Sequence of chain 1.H:
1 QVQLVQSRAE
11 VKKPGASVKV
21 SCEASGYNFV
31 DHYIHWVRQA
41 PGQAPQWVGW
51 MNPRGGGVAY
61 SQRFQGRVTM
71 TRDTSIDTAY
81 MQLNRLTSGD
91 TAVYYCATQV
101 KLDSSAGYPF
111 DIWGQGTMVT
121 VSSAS

Binding-site contacts:
Ligand atom O6 contacts residue ASN406 of chain 1.B at 3.6 Å.
Ligand atom C6 contacts residue ARG63 of chain 1.H at 3.8 Å.
Ligand atom C1 contacts residue GLN62 of chain 1.H at 4.0 Å.
Ligand atom C2 contacts residue GLN62 of chain 1.H at 3.2 Å.
Ligand atom O6 contacts residue GLN62 of chain 1.H at 3.8 Å.
Ligand atom C1 contacts residue ASN406 of chain 1.B at 1.6 Å.
Ligand atom O7 contacts residue GLN62 of chain 1.H at 3.9 Å.
Ligand atom O7 contacts residue GLU407 of chain 1.B at 3.8 Å.
Ligand atom N2 contacts residue GLY399 of chain 1.B at 4.0 Å.
Ligand atom C2 contacts residue ASN406 of chain 1.B at 3.1 Å.
Ligand atom N2 contacts residue GLN62 of chain 1.H at 2.7 Å (h-bond).
Ligand atom C6 contacts residue ASN406 of chain 1.B at 4.0 Å.
Ligand atom O3 contacts residue ARG67 of chain 1.H at 3.7 Å.
Ligand atom O7 contacts residue GLY399 of chain 1.B at 3.8 Å.
Ligand atom O7 contacts residue ARG300 of chain 1.B at 3.9 Å.
Ligand atom C8 contacts residue ASN406 of chain 1.B at 4.0 Å.
Ligand atom O6 contacts residue ARG63 of chain 1.H at 3.6 Å.
Ligand atom C3 contacts residue GLN62 of chain 1.H at 4.1 Å.
Ligand atom O7 contacts residue ALA400 of chain 1.B at 3.0 Å.
Ligand atom O3 contacts residue GLN62 of chain 1.H at 3.8 Å.
Ligand atom C7 contacts residue GLN62 of chain 1.H at 3.7 Å.
Ligand atom O5 contacts residue ASN406 of chain 1.B at 2.3 Å (h-bond).
Ligand atom C7 contacts residue ALA400 of chain 1.B at 3.9 Å (hydrophobic).
Ligand atom C3 contacts residue ARG63 of chain 1.H at 3.6 Å.
Ligand atom C7 contacts residue ASN406 of chain 1.B at 3.7 Å.
Ligand atom C3 contacts residue ASN406 of chain 1.B at 4.1 Å.
Ligand atom C3 contacts residue SER404 of chain 1.B at 4.1 Å.
Ligand atom C7 contacts residue SER404 of chain 1.B at 2.7 Å.
Ligand atom O7 contacts residue ASN406 of chain 1.B at 3.3 Å (h-bond).
Ligand atom C5 contacts residue ASN406 of chain 1.B at 3.2 Å.
Ligand atom O3 contacts residue ASP401 of chain 1.B at 4.0 Å.
Ligand atom C8 contacts residue ASP401 of chain 1.B at 3.3 Å.
Ligand atom O7 contacts residue SER404 of chain 1.B at 2.7 Å (h-bond).
Ligand atom N2 contacts residue ASN406 of chain 1.B at 3.7 Å.
Ligand atom C8 contacts residue SER404 of chain 1.B at 1.5 Å.
Ligand atom O3 contacts residue ARG63 of chain 1.H at 3.9 Å.
Ligand atom O6 contacts residue ARG63 of chain 1.H at 3.9 Å.
Ligand atom C6 contacts residue GLN62 of chain 1.H at 3.2 Å.
Ligand atom C5 contacts residue ARG63 of chain 1.H at 3.9 Å.
Ligand atom N2 contacts residue SER404 of chain 1.B at 3.8 Å.

Sequence of chain 1.B:
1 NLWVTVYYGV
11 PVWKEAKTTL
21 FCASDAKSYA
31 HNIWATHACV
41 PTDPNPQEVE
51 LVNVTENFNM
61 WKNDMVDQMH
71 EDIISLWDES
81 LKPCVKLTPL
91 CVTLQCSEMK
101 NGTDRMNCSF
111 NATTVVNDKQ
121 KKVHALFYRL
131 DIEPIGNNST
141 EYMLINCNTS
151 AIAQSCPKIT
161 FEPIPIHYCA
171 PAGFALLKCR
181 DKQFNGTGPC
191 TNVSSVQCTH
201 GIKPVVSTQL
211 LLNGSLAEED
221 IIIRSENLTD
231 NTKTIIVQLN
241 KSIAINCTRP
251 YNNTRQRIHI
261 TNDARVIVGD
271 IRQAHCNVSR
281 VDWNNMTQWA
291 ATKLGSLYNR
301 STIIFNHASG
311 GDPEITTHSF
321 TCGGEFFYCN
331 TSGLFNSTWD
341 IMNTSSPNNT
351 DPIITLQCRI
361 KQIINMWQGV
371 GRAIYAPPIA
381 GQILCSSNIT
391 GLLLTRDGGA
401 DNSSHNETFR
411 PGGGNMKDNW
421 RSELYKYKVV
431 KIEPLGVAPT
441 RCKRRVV

A small-molecule ligand and the protein it binds are described below.
Small molecule (SMILES): CC(=O)N[C@H]1[C@H](O[C@H]2[C@H](O)[C@@H](NC(C)=O)CO[C@@H]2CO)O[C@H](CO)[C@@H](O[C@@H]2O[C@H](CO)[C@@H](O)[C@H](O)[C@@H]2O)[C@@H]1O